Binding-site contacts:
Ligand atom C4 contacts residue GLY235 of chain 1.A at 3.6 Å.
Ligand atom C1 contacts residue LYS14 of chain 1.A at 4.0 Å.
Ligand atom O2 contacts residue GLU168 of chain 1.A at 3.3 Å (salt-bridge).
Ligand atom O1 contacts residue LEU233 of chain 1.A at 3.5 Å.
Ligand atom O1 contacts residue GLU168 of chain 1.A at 3.8 Å.
Ligand atom C4 contacts residue LYS14 of chain 1.A at 3.2 Å.
Ligand atom C3 contacts residue GLY235 of chain 1.A at 3.6 Å.
Ligand atom P contacts residue GLY235 of chain 1.A at 3.6 Å.
Ligand atom C3 contacts residue GLY213 of chain 1.A at 4.0 Å.
Ligand atom O2 contacts residue LYS14 of chain 1.A at 2.7 Å (salt-bridge).
Ligand atom O1 contacts residue ASN12 of chain 1.A at 2.7 Å (h-bond).
Ligand atom O1P contacts residue GLY174 of chain 1.A at 3.9 Å.
Ligand atom O1P contacts residue GLY235 of chain 1.A at 3.6 Å.
Ligand atom O2P contacts residue ALA172 of chain 1.A at 3.6 Å.
Ligand atom O2P contacts residue ILE173 of chain 1.A at 3.6 Å.
Ligand atom P contacts residue SER214 of chain 1.A at 3.7 Å.
Ligand atom N2 contacts residue LYS14 of chain 1.A at 3.7 Å.
Ligand atom N2 contacts residue GLU168 of chain 1.A at 2.8 Å (salt-bridge).
Ligand atom O3P contacts residue GLY236 of chain 1.A at 3.6 Å (h-bond).
Ligand atom C1 contacts residue GLU168 of chain 1.A at 3.0 Å.
Ligand atom O1 contacts residue HIS96 of chain 1.A at 2.9 Å (h-bond).
Ligand atom O3P contacts residue SER214 of chain 1.A at 3.6 Å.
Ligand atom C1 contacts residue HIS96 of chain 1.A at 3.6 Å.
Ligand atom N2 contacts residue HIS96 of chain 1.A at 3.6 Å.
Ligand atom C1 contacts residue LEU233 of chain 1.A at 3.4 Å (hydrophobic).
Ligand atom O1 contacts residue LYS14 of chain 1.A at 3.7 Å.
Ligand atom O1P contacts residue GLY236 of chain 1.A at 2.8 Å (h-bond).
Ligand atom P contacts residue GLY174 of chain 1.A at 3.8 Å.
Ligand atom O2 contacts residue HIS96 of chain 1.A at 2.7 Å (h-bond).
Ligand atom C4 contacts residue ILE173 of chain 1.A at 3.8 Å (hydrophobic).
Ligand atom C3 contacts residue LEU233 of chain 1.A at 4.0 Å (hydrophobic).
Ligand atom C1 contacts residue ASN12 of chain 1.A at 3.8 Å.
Ligand atom C3 contacts residue GLU168 of chain 1.A at 3.2 Å.
Ligand atom O2P contacts residue GLY213 of chain 1.A at 3.7 Å.
Ligand atom O2P contacts residue GLY174 of chain 1.A at 2.7 Å (h-bond).
Ligand atom P contacts residue GLY236 of chain 1.A at 3.8 Å.
Ligand atom O2 contacts residue ILE173 of chain 1.A at 3.6 Å.
Ligand atom O3P contacts residue GLY235 of chain 1.A at 2.7 Å (h-bond).
Ligand atom O3P contacts residue VAL234 of chain 1.A at 3.9 Å.
Ligand atom O2P contacts residue SER214 of chain 1.A at 2.7 Å (h-bond).

Sequence of chain 1.A:
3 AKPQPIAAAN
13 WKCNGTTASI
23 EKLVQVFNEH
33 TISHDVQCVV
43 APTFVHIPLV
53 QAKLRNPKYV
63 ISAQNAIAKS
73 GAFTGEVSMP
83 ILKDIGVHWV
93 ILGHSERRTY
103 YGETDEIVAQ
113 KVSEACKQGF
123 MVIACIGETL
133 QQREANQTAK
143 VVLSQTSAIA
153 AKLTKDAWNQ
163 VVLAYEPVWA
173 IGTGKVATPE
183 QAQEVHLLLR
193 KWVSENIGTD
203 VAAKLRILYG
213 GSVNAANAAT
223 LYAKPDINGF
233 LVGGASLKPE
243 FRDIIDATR

The protein below binds the small molecule below.
Small molecule (SMILES): O=CN(O)CCP(=O)(O)O